The protein below binds the small molecule below.
Small molecule (SMILES): CC(=O)N[C@H]1CO[C@H](CO[C@@H]2O[C@@H](C)[C@@H](O)[C@@H](O)[C@@H]2O)[C@@H](O)[C@@H]1O

Binding-site contacts:
Ligand atom N2 contacts residue ASN95 of chain 1.B at 2.9 Å (h-bond).
Ligand atom C5 contacts residue ASN95 of chain 1.B at 3.7 Å.
Ligand atom C5 contacts residue ALA93 of chain 1.B at 4.4 Å (hydrophobic).
Ligand atom C3 contacts residue ASN95 of chain 1.B at 3.8 Å.
Ligand atom C5 contacts residue ASP91 of chain 1.B at 4.4 Å.
Ligand atom C2 contacts residue ASP91 of chain 1.B at 3.9 Å.
Ligand atom O3 contacts residue THR42 of chain 1.B at 2.8 Å (h-bond).
Ligand atom C4 contacts residue THR42 of chain 1.B at 4.2 Å.
Ligand atom C3 contacts residue THR42 of chain 1.B at 3.9 Å.
Ligand atom C1 contacts residue ASN95 of chain 1.B at 1.4 Å.
Ligand atom C4 contacts residue ASN95 of chain 1.B at 4.2 Å.
Ligand atom O5 contacts residue ASN95 of chain 1.B at 2.3 Å (h-bond).
Ligand atom C3 contacts residue ALA93 of chain 1.B at 3.9 Å (hydrophobic).
Ligand atom C2 contacts residue ASN95 of chain 1.B at 2.5 Å.
Ligand atom O5 contacts residue ALA93 of chain 1.B at 4.2 Å.
Ligand atom O2 contacts residue PRO94 of chain 1.B at 4.4 Å.
Ligand atom C7 contacts residue ASN95 of chain 1.B at 3.6 Å.
Ligand atom O6 contacts residue ALA93 of chain 1.B at 3.9 Å.
Ligand atom C3 contacts residue PRO94 of chain 1.B at 4.1 Å (hydrophobic).
Ligand atom N2 contacts residue ASP91 of chain 1.B at 3.6 Å.
Ligand atom O3 contacts residue PRO94 of chain 1.B at 3.7 Å.
Ligand atom O7 contacts residue ASN95 of chain 1.B at 3.9 Å.
Ligand atom O5 contacts residue ASP91 of chain 1.B at 4.4 Å.
Ligand atom C1 contacts residue ALA93 of chain 1.B at 4.5 Å (hydrophobic).
Ligand atom C3 contacts residue ASP91 of chain 1.B at 3.8 Å.
Ligand atom C1 contacts residue ASP91 of chain 1.B at 3.6 Å.

Sequence of chain 1.B:
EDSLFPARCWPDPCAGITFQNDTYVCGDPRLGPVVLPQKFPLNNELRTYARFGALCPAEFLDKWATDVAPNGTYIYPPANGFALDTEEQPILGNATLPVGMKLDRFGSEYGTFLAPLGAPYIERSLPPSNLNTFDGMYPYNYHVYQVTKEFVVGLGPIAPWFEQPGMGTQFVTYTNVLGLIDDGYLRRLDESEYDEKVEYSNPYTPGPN